Sequence of chain 2.A:
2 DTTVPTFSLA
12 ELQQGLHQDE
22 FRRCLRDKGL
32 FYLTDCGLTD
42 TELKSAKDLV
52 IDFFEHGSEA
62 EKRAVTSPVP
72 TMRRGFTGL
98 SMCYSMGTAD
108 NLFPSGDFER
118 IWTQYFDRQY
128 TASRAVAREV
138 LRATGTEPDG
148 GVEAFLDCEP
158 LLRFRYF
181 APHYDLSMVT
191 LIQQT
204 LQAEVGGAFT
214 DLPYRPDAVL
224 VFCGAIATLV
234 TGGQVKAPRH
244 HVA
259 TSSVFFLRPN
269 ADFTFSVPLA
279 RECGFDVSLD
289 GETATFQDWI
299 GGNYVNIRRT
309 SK

Binding-site contacts:
Ligand atom N29 contacts residue HIS183 of chain 1.A at 3.1 Å (h-bond).
Ligand atom C4 contacts residue LYS310 of chain 2.A at 3.3 Å.
Ligand atom O15 contacts residue ARG160 of chain 1.A at 3.0 Å (salt-bridge).
Ligand atom N14 contacts residue LYS310 of chain 2.A at 3.6 Å.
Ligand atom S contacts residue ILE305 of chain 1.A at 3.8 Å.
Ligand atom C32 contacts residue FE21 of chain 1.C at 3.3 Å.
Ligand atom C33 contacts residue PHE225 of chain 1.A at 3.4 Å (hydrophobic).
Ligand atom O20 contacts residue ILE305 of chain 1.A at 3.1 Å (h-bond).
Ligand atom C16 contacts residue HIS183 of chain 1.A at 2.8 Å.
Ligand atom S contacts residue HIS183 of chain 1.A at 3.6 Å.
Ligand atom S contacts residue PHE264 of chain 1.A at 3.3 Å.
Ligand atom S contacts residue FE21 of chain 1.C at 2.8 Å.
Ligand atom O20 contacts residue VAL303 of chain 1.A at 3.7 Å.
Ligand atom O42 contacts residue VAL245 of chain 1.A at 3.2 Å.
Ligand atom C3 contacts residue ASN304 of chain 1.A at 3.6 Å.
Ligand atom C3 contacts residue ARG160 of chain 1.A at 3.5 Å.
Ligand atom C37 contacts residue FE21 of chain 1.C at 2.5 Å.
Ligand atom O19 contacts residue VAL303 of chain 1.A at 3.9 Å.
Ligand atom C16 contacts residue FE21 of chain 1.C at 3.1 Å.
Ligand atom N11 contacts residue PHE264 of chain 1.A at 3.6 Å.
Ligand atom N29 contacts residue FE21 of chain 1.C at 3.5 Å.
Ligand atom C37 contacts residue THR190 of chain 1.A at 3.8 Å.
Ligand atom O15 contacts residue ARG162 of chain 1.A at 3.7 Å.
Ligand atom C7 contacts residue ILE305 of chain 1.A at 3.6 Å (hydrophobic).
Ligand atom S contacts residue ASP185 of chain 1.A at 3.3 Å (salt-bridge).
Ligand atom C1 contacts residue ASN304 of chain 1.A at 3.5 Å.
Ligand atom O43 contacts residue LEU204 of chain 1.A at 3.4 Å.
Ligand atom C33 contacts residue ILE192 of chain 1.A at 2.9 Å (hydrophobic).
Ligand atom O19 contacts residue ASN304 of chain 1.A at 3.4 Å (h-bond).
Ligand atom C4 contacts residue ILE305 of chain 1.A at 3.9 Å (hydrophobic).
Ligand atom C37 contacts residue HIS243 of chain 1.A at 3.5 Å.
Ligand atom C10 contacts residue ARG160 of chain 1.A at 3.8 Å.
Ligand atom O20 contacts residue ASN304 of chain 1.A at 3.0 Å (h-bond).
Ligand atom N14 contacts residue SER309 of chain 2.A at 2.8 Å.
Ligand atom C10 contacts residue PHE264 of chain 1.A at 3.9 Å (hydrophobic).
Ligand atom C30 contacts residue FE21 of chain 1.C at 3.7 Å.
Ligand atom C4 contacts residue ARG160 of chain 1.A at 3.4 Å.
Ligand atom O15 contacts residue LYS310 of chain 2.A at 3.9 Å.
Ligand atom C7 contacts residue LYS310 of chain 2.A at 3.5 Å.
Ligand atom C37 contacts residue ASP185 of chain 1.A at 3.0 Å.

Sequence of chain 1.A:
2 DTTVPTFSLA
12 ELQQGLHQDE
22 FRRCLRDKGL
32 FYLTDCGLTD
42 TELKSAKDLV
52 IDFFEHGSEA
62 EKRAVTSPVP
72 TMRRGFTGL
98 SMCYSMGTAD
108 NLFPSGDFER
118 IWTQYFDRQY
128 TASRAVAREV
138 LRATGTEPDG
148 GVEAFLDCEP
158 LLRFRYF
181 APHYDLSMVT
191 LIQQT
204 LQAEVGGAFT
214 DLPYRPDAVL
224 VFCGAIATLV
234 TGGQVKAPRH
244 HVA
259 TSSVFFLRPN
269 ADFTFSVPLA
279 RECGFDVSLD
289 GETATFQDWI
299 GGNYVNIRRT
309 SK

This small molecule binds to this protein.
Small molecule (SMILES): CC1=C(C(=O)O)N2C(=O)[C@@H](NC(=O)CCC[C@@H](N)C(=O)O)[C@H]2SC1